Sequence of chain 1.A:
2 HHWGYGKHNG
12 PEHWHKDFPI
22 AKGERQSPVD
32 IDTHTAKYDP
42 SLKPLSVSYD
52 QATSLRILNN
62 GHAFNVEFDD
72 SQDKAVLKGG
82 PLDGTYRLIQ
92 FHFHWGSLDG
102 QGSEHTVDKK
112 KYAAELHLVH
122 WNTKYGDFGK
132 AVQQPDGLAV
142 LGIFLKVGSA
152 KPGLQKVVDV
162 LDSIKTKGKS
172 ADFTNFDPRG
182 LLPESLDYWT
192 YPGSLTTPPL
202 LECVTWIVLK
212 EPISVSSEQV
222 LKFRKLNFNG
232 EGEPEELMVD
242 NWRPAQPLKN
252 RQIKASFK

Binding-site contacts:
Ligand atom O08 contacts residue LEU196 of chain 1.A at 3.5 Å.
Ligand atom O08 contacts residue TRP207 of chain 1.A at 3.7 Å.
Ligand atom O09 contacts residue VAL120 of chain 1.A at 4.0 Å.
Ligand atom NP0 contacts residue THR198 of chain 1.A at 4.4 Å.
Ligand atom O09 contacts residue ZN1 of chain 1.B at 3.1 Å.
Ligand atom S07 contacts residue THR197 of chain 1.A at 3.9 Å.
Ligand atom S07 contacts residue HIS93 of chain 1.A at 3.6 Å.
Ligand atom S07 contacts residue HIS118 of chain 1.A at 3.8 Å.
Ligand atom C04 contacts residue HIS93 of chain 1.A at 3.8 Å.
Ligand atom NP0 contacts residue HIS93 of chain 1.A at 2.9 Å (h-bond).
Ligand atom F11 contacts residue PHE129 of chain 1.A at 4.3 Å.
Ligand atom C05 contacts residue VAL120 of chain 1.A at 3.8 Å (hydrophobic).
Ligand atom NP0 contacts residue THR197 of chain 1.A at 3.1 Å (h-bond).
Ligand atom C03 contacts residue LEU196 of chain 1.A at 4.1 Å (hydrophobic).
Ligand atom O09 contacts residue VAL141 of chain 1.A at 3.8 Å.
Ligand atom O08 contacts residue SER195 of chain 1.A at 4.4 Å.
Ligand atom C05 contacts residue LEU196 of chain 1.A at 3.6 Å (hydrophobic).
Ligand atom C02 contacts residue LEU196 of chain 1.A at 4.1 Å (hydrophobic).
Ligand atom S07 contacts residue ZN1 of chain 1.B at 3.1 Å.
Ligand atom NP0 contacts residue HIS118 of chain 1.A at 3.1 Å (h-bond).
Ligand atom C06 contacts residue VAL120 of chain 1.A at 4.3 Å (hydrophobic).
Ligand atom C04 contacts residue ZN1 of chain 1.B at 4.1 Å.
Ligand atom O08 contacts residue ZN1 of chain 1.B at 4.1 Å.
Ligand atom C01 contacts residue LEU196 of chain 1.A at 4.0 Å (hydrophobic).
Ligand atom C03 contacts residue THR198 of chain 1.A at 3.4 Å.
Ligand atom O09 contacts residue HIS93 of chain 1.A at 3.4 Å.
Ligand atom NP0 contacts residue ZN1 of chain 1.B at 1.9 Å.
Ligand atom C02 contacts residue THR198 of chain 1.A at 3.4 Å.
Ligand atom O09 contacts residue HIS118 of chain 1.A at 3.3 Å (h-bond).
Ligand atom NP0 contacts residue GLU105 of chain 1.A at 4.3 Å.
Ligand atom C05 contacts residue HIS93 of chain 1.A at 3.9 Å.
Ligand atom NP0 contacts residue HIS95 of chain 1.A at 3.0 Å (h-bond).
Ligand atom C06 contacts residue LEU196 of chain 1.A at 3.7 Å (hydrophobic).
Ligand atom C04 contacts residue LEU196 of chain 1.A at 3.9 Å (hydrophobic).
Ligand atom S07 contacts residue HIS95 of chain 1.A at 4.5 Å.
Ligand atom O08 contacts residue THR197 of chain 1.A at 3.0 Å (h-bond).
Ligand atom O09 contacts residue TRP207 of chain 1.A at 4.0 Å.

This protein binds this small molecule.
Small molecule (SMILES): NS(=O)(=O)c1ccc(F)cc1